Binding-site contacts:
Ligand atom C2 contacts residue PHE342 of chain 1.A at 4.3 Å (hydrophobic).
Ligand atom C5 contacts residue SER371 of chain 1.A at 4.1 Å.
Ligand atom O3 contacts residue LEU368 of chain 1.A at 3.7 Å.
Ligand atom O5 contacts residue TRP436 of chain 1.A at 4.4 Å.
Ligand atom O4 contacts residue SER371 of chain 1.A at 3.3 Å (h-bond).
Ligand atom O4 contacts residue TRP436 of chain 1.A at 4.2 Å.
Ligand atom C1 contacts residue ASN343 of chain 1.A at 4.0 Å.
Ligand atom C7 contacts residue PHE342 of chain 1.A at 2.6 Å (hydrophobic).
Ligand atom N2 contacts residue TRP436 of chain 1.A at 3.6 Å.
Ligand atom C4 contacts residue TRP436 of chain 1.A at 4.3 Å (hydrophobic).
Ligand atom O6 contacts residue ASN343 of chain 1.A at 4.5 Å.
Ligand atom C1 contacts residue PHE342 of chain 1.A at 4.2 Å (hydrophobic).
Ligand atom C8 contacts residue ILE434 of chain 1.A at 4.5 Å (hydrophobic).
Ligand atom C3 contacts residue TRP436 of chain 1.A at 3.7 Å (hydrophobic).
Ligand atom C8 contacts residue LEU368 of chain 1.A at 3.7 Å (hydrophobic).
Ligand atom C7 contacts residue LEU368 of chain 1.A at 3.7 Å (hydrophobic).
Ligand atom O5 contacts residue ASN343 of chain 1.A at 3.8 Å.
Ligand atom O7 contacts residue LEU368 of chain 1.A at 3.5 Å.
Ligand atom C3 contacts residue SER373 of chain 1.A at 3.8 Å.
Ligand atom C7 contacts residue TRP436 of chain 1.A at 4.3 Å (hydrophobic).
Ligand atom C8 contacts residue TRP436 of chain 1.A at 3.7 Å (hydrophobic).
Ligand atom C8 contacts residue PHE342 of chain 1.A at 1.5 Å (hydrophobic).
Ligand atom O3 contacts residue PHE374 of chain 1.A at 3.2 Å.
Ligand atom O3 contacts residue SER371 of chain 1.A at 4.2 Å.
Ligand atom C4 contacts residue SER371 of chain 1.A at 3.4 Å.
Ligand atom C2 contacts residue TRP436 of chain 1.A at 4.0 Å (hydrophobic).
Ligand atom C1 contacts residue ARG509 of chain 1.A at 4.5 Å.
Ligand atom N2 contacts residue PHE342 of chain 1.A at 3.2 Å.
Ligand atom O7 contacts residue PHE342 of chain 1.A at 3.2 Å.
Ligand atom C3 contacts residue PHE374 of chain 1.A at 4.2 Å (hydrophobic).
Ligand atom C5 contacts residue TRP436 of chain 1.A at 4.2 Å (hydrophobic).
Ligand atom O3 contacts residue SER373 of chain 1.A at 3.8 Å.
Ligand atom O4 contacts residue SER373 of chain 1.A at 2.4 Å (h-bond).
Ligand atom C4 contacts residue SER373 of chain 1.A at 3.6 Å.
Ligand atom C1 contacts residue TRP436 of chain 1.A at 3.7 Å (hydrophobic).
Ligand atom C6 contacts residue SER371 of chain 1.A at 3.7 Å.
Ligand atom C8 contacts residue VAL511 of chain 1.A at 4.4 Å (hydrophobic).
Ligand atom O3 contacts residue TRP436 of chain 1.A at 4.4 Å.

Sequence of chain 1.A:
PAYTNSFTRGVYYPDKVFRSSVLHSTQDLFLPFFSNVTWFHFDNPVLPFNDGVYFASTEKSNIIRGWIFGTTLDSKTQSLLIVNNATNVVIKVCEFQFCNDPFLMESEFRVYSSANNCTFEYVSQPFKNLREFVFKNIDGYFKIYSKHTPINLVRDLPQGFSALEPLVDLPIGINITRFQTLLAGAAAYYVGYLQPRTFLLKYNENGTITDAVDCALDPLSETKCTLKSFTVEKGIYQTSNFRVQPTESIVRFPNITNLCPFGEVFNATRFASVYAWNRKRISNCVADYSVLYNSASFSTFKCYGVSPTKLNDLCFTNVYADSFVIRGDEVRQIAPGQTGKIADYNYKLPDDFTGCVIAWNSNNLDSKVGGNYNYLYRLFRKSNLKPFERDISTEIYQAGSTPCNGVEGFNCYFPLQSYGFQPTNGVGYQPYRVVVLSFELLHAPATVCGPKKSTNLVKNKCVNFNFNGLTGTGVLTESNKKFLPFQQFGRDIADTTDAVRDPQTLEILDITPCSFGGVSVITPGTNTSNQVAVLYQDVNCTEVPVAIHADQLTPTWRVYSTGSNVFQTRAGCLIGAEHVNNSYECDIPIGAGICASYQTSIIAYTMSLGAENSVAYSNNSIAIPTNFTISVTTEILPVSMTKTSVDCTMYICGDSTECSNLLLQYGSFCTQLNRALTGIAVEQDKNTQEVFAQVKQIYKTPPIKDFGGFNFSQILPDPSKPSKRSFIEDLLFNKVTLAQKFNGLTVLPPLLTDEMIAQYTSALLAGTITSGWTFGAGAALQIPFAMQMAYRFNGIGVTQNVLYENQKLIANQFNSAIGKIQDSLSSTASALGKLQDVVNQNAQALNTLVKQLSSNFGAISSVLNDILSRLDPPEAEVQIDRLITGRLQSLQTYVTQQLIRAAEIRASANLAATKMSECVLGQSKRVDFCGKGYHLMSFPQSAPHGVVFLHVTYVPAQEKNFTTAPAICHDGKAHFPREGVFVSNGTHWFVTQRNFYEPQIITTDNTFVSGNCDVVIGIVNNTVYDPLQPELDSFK

This small molecule binds to this protein.
Small molecule (SMILES): CC(=O)N[C@@H]1[C@@H](O)[C@H](O)[C@@H](CO)O[C@H]1O